A protein and the small-molecule ligand that binds it are described below.
Small molecule (SMILES): CC(C)C[C@H](NC(=O)[C@H](CC(C)C)NC(=O)c1ccccc1)C(=O)O

Binding-site contacts:
Ligand atom C2 contacts residue PRO124 of chain 1.K at 4.0 Å (hydrophobic).
Ligand atom C contacts residue PRO124 of chain 1.K at 4.2 Å (hydrophobic).
Ligand atom CD1 contacts residue PRO66 of chain 1.K at 4.1 Å (hydrophobic).
Ligand atom C contacts residue SER125 of chain 1.K at 4.2 Å.
Ligand atom C6 contacts residue GLY68 of chain 1.K at 3.8 Å.
Ligand atom C contacts residue GLY68 of chain 1.K at 3.8 Å.
Ligand atom O contacts residue GLY69 of chain 1.K at 3.0 Å.
Ligand atom O contacts residue LEU126 of chain 1.K at 3.3 Å.
Ligand atom C1 contacts residue PRO124 of chain 1.K at 3.9 Å (hydrophobic).
Ligand atom O1 contacts residue HIS122 of chain 1.K at 3.5 Å (h-bond).
Ligand atom CD2 contacts residue PHE70 of chain 1.K at 3.4 Å (hydrophobic).
Ligand atom C4 contacts residue PHE70 of chain 1.K at 4.2 Å (hydrophobic).
Ligand atom CG contacts residue SER125 of chain 1.K at 3.6 Å.
Ligand atom OXT contacts residue SER127 of chain 1.K at 3.6 Å (h-bond).
Ligand atom C3 contacts residue SER97 of chain 1.K at 4.0 Å.
Ligand atom C6 contacts residue PHE70 of chain 1.K at 3.9 Å (hydrophobic).
Ligand atom C3 contacts residue MET151 of chain 1.K at 3.6 Å (hydrophobic).
Ligand atom CB contacts residue SER125 of chain 1.K at 4.0 Å.
Ligand atom C5 contacts residue PHE70 of chain 1.K at 3.2 Å (hydrophobic).
Ligand atom C4 contacts residue MET151 of chain 1.K at 3.8 Å (hydrophobic).
Ligand atom O contacts residue PHE70 of chain 1.K at 4.1 Å.
Ligand atom O contacts residue GLY68 of chain 1.K at 3.6 Å (h-bond).
Ligand atom C1 contacts residue GLY68 of chain 1.K at 4.1 Å.
Ligand atom N contacts residue SER125 of chain 1.K at 2.9 Å (h-bond).
Ligand atom C3 contacts residue ALA98 of chain 1.K at 3.8 Å (hydrophobic).
Ligand atom C contacts residue LEU126 of chain 1.K at 3.5 Å (hydrophobic).
Ligand atom C2 contacts residue SER97 of chain 1.K at 3.6 Å.
Ligand atom OXT contacts residue LEU126 of chain 1.K at 3.6 Å.
Ligand atom CB contacts residue GLY68 of chain 1.K at 3.4 Å.
Ligand atom C2 contacts residue ALA98 of chain 1.K at 3.8 Å (hydrophobic).
Ligand atom N contacts residue GLY68 of chain 1.K at 3.8 Å.
Ligand atom CA contacts residue SER125 of chain 1.K at 3.2 Å.
Ligand atom C3 contacts residue HIS122 of chain 1.K at 3.6 Å.
Ligand atom C5 contacts residue LEU73 of chain 1.K at 4.0 Å (hydrophobic).
Ligand atom O1 contacts residue SER97 of chain 1.K at 3.6 Å.
Ligand atom C contacts residue GLY69 of chain 1.K at 4.1 Å.
Ligand atom C2 contacts residue HIS122 of chain 1.K at 3.8 Å.
Ligand atom C4 contacts residue LEU73 of chain 1.K at 4.0 Å (hydrophobic).
Ligand atom CD1 contacts residue MET147 of chain 1.K at 3.8 Å (hydrophobic).
Ligand atom C contacts residue SER125 of chain 1.K at 3.6 Å.

Sequence of chain 1.K:
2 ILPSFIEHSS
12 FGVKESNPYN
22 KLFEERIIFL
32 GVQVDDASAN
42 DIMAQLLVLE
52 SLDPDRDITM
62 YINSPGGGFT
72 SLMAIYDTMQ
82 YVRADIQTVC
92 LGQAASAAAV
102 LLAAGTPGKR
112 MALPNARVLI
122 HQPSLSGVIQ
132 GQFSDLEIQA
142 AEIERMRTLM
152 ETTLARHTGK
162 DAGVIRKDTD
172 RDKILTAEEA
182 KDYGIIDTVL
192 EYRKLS